Binding-site contacts:
Ligand atom CG2 contacts residue VAL30 of chain 1.A at 3.9 Å (hydrophobic).
Ligand atom CB contacts residue ASP58 of chain 1.A at 4.1 Å.
Ligand atom CG2 contacts residue PHE11 of chain 1.A at 4.1 Å (hydrophobic).
Ligand atom CB contacts residue THR28 of chain 1.A at 3.5 Å.
Ligand atom CD1 contacts residue VAL30 of chain 1.A at 3.9 Å (hydrophobic).
Ligand atom CD contacts residue ASP58 of chain 1.A at 3.4 Å.
Ligand atom C2 contacts residue ASP26 of chain 1.A at 3.6 Å.
Ligand atom CD1 contacts residue ARG47 of chain 1.A at 3.7 Å.
Ligand atom NH1 contacts residue GLU63 of chain 1.A at 4.0 Å.
Ligand atom N contacts residue VAL30 of chain 1.A at 4.0 Å.
Ligand atom C contacts residue THR28 of chain 1.A at 3.5 Å.
Ligand atom N contacts residue ASP58 of chain 1.A at 2.6 Å (salt-bridge).
Ligand atom O contacts residue THR28 of chain 1.A at 3.3 Å.
Ligand atom CD contacts residue CYS29 of chain 1.A at 4.1 Å (hydrophobic).
Ligand atom NE contacts residue CYS29 of chain 1.A at 3.9 Å.
Ligand atom C1 contacts residue GLU63 of chain 1.A at 3.6 Å.
Ligand atom CG1 contacts residue THR28 of chain 1.A at 3.8 Å.
Ligand atom NH2 contacts residue ASP26 of chain 1.A at 2.9 Å (salt-bridge).
Ligand atom C contacts residue VAL30 of chain 1.A at 4.1 Å (hydrophobic).
Ligand atom C1 contacts residue ALA64 of chain 1.A at 3.8 Å (hydrophobic).
Ligand atom CD contacts residue THR28 of chain 1.A at 3.6 Å.
Ligand atom C1 contacts residue ASP61 of chain 1.A at 3.5 Å.
Ligand atom CA contacts residue THR28 of chain 1.A at 4.2 Å.
Ligand atom O contacts residue PHE56 of chain 1.A at 2.9 Å (h-bond).
Ligand atom C2 contacts residue GLU63 of chain 1.A at 3.7 Å.
Ligand atom CA contacts residue THR28 of chain 1.A at 3.1 Å.
Ligand atom NH2 contacts residue CYS29 of chain 1.A at 3.6 Å (h-bond).
Ligand atom N contacts residue PHE56 of chain 1.A at 2.8 Å (h-bond).
Ligand atom CA contacts residue PHE56 of chain 1.A at 3.6 Å (hydrophobic).
Ligand atom NH1 contacts residue CYS29 of chain 1.A at 4.1 Å.
Ligand atom C contacts residue PHE56 of chain 1.A at 3.7 Å (hydrophobic).
Ligand atom NE contacts residue ASP58 of chain 1.A at 3.9 Å.
Ligand atom CZ contacts residue ASP26 of chain 1.A at 3.8 Å.
Ligand atom CG contacts residue ASP58 of chain 1.A at 3.5 Å.
Ligand atom NH2 contacts residue THR28 of chain 1.A at 3.2 Å (h-bond).
Ligand atom CG1 contacts residue VAL30 of chain 1.A at 3.9 Å (hydrophobic).
Ligand atom CZ contacts residue CYS29 of chain 1.A at 3.6 Å (hydrophobic).
Ligand atom O contacts residue GLY55 of chain 1.A at 3.2 Å.
Ligand atom N contacts residue THR28 of chain 1.A at 3.0 Å (h-bond).
Ligand atom CA contacts residue ASP58 of chain 1.A at 3.2 Å.

Sequence of chain 1.A:
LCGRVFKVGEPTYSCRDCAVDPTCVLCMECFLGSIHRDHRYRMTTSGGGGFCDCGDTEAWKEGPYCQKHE

A protein and the small-molecule ligand that binds it are described below.
Small molecule (SMILES): [H]/N=C(/NCCC[C@H](N)C(=O)N[C@H](C=O)[C@@H](C)CC)N(C)C